Binding-site contacts:
Ligand atom N2 contacts residue ASN45 of chain 1.A at 2.7 Å (h-bond).
Ligand atom C1 contacts residue TYR12 of chain 1.A at 3.0 Å (hydrophobic).
Ligand atom C8 contacts residue ASN45 of chain 1.A at 4.1 Å.
Ligand atom C2 contacts residue TYR12 of chain 1.A at 3.6 Å (hydrophobic).
Ligand atom O4 contacts residue TYR12 of chain 1.A at 3.9 Å.
Ligand atom C4 contacts residue TYR12 of chain 1.A at 4.0 Å (hydrophobic).
Ligand atom C8 contacts residue THR13 of chain 1.A at 3.6 Å.
Ligand atom O5 contacts residue ASN45 of chain 1.A at 2.4 Å (h-bond).
Ligand atom C4 contacts residue ASN45 of chain 1.A at 4.2 Å.
Ligand atom C8 contacts residue TYR12 of chain 1.A at 4.1 Å (hydrophobic).
Ligand atom C5 contacts residue ASN45 of chain 1.A at 3.7 Å.
Ligand atom O7 contacts residue ASN14 of chain 1.A at 3.1 Å (h-bond).
Ligand atom C6 contacts residue TYR12 of chain 1.A at 4.4 Å (hydrophobic).
Ligand atom O7 contacts residue ASN45 of chain 1.A at 3.1 Å.
Ligand atom C1 contacts residue ASN45 of chain 1.A at 1.4 Å.
Ligand atom C7 contacts residue ASN45 of chain 1.A at 3.1 Å.
Ligand atom C5 contacts residue TYR12 of chain 1.A at 3.6 Å (hydrophobic).
Ligand atom O7 contacts residue THR13 of chain 1.A at 4.4 Å.
Ligand atom C2 contacts residue ASN45 of chain 1.A at 2.5 Å.
Ligand atom C3 contacts residue ASN45 of chain 1.A at 3.8 Å.
Ligand atom C7 contacts residue ASN14 of chain 1.A at 3.5 Å.
Ligand atom C7 contacts residue THR13 of chain 1.A at 3.9 Å.
Ligand atom N2 contacts residue TYR12 of chain 1.A at 3.1 Å.
Ligand atom O5 contacts residue TYR12 of chain 1.A at 3.7 Å.
Ligand atom O3 contacts residue TYR12 of chain 1.A at 3.7 Å.
Ligand atom C7 contacts residue TYR12 of chain 1.A at 4.2 Å (hydrophobic).
Ligand atom C8 contacts residue ASN14 of chain 1.A at 3.1 Å.
Ligand atom C3 contacts residue TYR12 of chain 1.A at 3.2 Å (hydrophobic).
Ligand atom N2 contacts residue THR13 of chain 1.A at 4.3 Å.

Sequence of chain 1.A:
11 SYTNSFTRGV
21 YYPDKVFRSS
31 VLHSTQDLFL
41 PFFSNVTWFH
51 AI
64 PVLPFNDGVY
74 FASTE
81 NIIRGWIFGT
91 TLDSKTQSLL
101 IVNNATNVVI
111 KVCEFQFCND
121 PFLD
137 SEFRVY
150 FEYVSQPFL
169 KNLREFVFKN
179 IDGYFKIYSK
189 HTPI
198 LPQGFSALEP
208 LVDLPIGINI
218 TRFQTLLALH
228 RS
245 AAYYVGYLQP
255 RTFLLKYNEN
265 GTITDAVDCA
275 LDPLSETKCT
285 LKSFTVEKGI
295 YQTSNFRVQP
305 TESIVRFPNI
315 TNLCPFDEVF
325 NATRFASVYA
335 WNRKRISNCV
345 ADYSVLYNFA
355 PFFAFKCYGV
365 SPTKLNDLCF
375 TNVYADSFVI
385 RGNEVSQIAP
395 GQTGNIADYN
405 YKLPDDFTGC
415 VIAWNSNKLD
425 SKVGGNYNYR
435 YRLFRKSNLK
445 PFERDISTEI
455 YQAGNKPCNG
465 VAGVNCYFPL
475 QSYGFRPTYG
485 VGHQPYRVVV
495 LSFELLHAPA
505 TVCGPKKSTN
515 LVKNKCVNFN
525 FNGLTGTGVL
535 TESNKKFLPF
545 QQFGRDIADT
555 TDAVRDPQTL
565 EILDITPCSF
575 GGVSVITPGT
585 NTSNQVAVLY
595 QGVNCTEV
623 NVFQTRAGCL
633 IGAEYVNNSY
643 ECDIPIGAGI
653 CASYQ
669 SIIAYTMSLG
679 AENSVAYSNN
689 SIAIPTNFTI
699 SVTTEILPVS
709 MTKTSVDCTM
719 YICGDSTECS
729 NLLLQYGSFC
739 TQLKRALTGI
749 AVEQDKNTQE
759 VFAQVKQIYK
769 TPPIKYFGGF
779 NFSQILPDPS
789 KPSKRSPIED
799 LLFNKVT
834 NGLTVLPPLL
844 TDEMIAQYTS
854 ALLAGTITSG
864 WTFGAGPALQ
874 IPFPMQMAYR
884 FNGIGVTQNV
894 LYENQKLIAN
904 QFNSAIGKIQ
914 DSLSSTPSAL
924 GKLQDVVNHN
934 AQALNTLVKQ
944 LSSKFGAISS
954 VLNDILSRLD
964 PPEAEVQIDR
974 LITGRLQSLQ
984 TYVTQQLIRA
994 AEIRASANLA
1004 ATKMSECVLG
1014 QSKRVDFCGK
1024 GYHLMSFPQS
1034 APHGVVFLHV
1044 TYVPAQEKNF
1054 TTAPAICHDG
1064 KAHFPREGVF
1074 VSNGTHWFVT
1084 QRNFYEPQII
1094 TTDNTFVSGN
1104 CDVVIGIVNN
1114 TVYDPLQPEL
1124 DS

This small molecule binds to this protein.
Small molecule (SMILES): CC(=O)N[C@@H]1[C@@H](O)[C@H](O)[C@@H](CO)O[C@H]1O